Sequence of chain 2.D:
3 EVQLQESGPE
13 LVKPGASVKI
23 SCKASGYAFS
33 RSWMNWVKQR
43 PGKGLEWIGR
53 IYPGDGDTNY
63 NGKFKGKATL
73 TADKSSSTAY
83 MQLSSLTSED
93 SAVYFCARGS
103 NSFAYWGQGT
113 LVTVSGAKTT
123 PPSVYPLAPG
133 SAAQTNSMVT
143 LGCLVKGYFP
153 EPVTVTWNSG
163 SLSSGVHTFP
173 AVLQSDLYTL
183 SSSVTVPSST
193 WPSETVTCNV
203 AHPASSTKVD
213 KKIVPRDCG

A protein and the small-molecule ligand that binds it are described below.
Small molecule (SMILES): CC(=O)N[C@H]1[C@H](O[C@H]2[C@H](O)[C@@H](NC(C)=O)CO[C@@H]2CO)O[C@H](CO)[C@@H](O[C@@H]2O[C@H](CO)[C@@H](O)[C@H](O)[C@@H]2O)[C@@H]1O

Sequence of chain 1.A:
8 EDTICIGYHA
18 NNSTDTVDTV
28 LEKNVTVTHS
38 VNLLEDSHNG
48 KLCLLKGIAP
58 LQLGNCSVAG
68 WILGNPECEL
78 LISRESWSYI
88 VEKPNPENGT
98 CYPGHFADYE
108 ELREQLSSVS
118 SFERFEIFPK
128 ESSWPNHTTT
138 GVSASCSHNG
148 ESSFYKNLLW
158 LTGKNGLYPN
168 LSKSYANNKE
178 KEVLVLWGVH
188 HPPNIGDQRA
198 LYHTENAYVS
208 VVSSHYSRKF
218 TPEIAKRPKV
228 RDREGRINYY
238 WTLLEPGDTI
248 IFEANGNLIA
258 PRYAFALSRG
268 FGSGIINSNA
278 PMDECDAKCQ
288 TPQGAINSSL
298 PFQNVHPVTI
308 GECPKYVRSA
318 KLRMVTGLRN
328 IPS

Binding-site contacts:
Ligand atom C1 contacts residue ASN62 of chain 1.A at 1.4 Å.
Ligand atom O5 contacts residue ASN62 of chain 1.A at 2.4 Å (h-bond).
Ligand atom O2 contacts residue THR197 of chain 2.D at 4.1 Å.
Ligand atom C8 contacts residue LYS214 of chain 2.D at 3.4 Å.
Ligand atom C5 contacts residue ASN62 of chain 1.A at 3.6 Å.
Ligand atom O3 contacts residue THR197 of chain 2.D at 3.8 Å.
Ligand atom N2 contacts residue LYS214 of chain 2.D at 4.0 Å.
Ligand atom O7 contacts residue LYS214 of chain 2.D at 2.3 Å (salt-bridge).
Ligand atom C8 contacts residue ASN62 of chain 1.A at 4.4 Å.
Ligand atom C7 contacts residue LYS214 of chain 2.D at 3.0 Å.
Ligand atom C7 contacts residue ASN62 of chain 1.A at 3.3 Å.
Ligand atom O7 contacts residue THR197 of chain 2.D at 4.1 Å.
Ligand atom C3 contacts residue ASN62 of chain 1.A at 3.8 Å.
Ligand atom O7 contacts residue ASN62 of chain 1.A at 3.3 Å (h-bond).
Ligand atom O3 contacts residue LYS214 of chain 2.D at 4.4 Å.
Ligand atom O6 contacts residue NAG1 of chain 1.E at 4.4 Å.
Ligand atom C2 contacts residue THR197 of chain 2.D at 4.2 Å.
Ligand atom O6 contacts residue GLU94 of chain 1.A at 4.4 Å.
Ligand atom C2 contacts residue ASN62 of chain 1.A at 2.5 Å.
Ligand atom N2 contacts residue NAG2 of chain 1.E at 4.2 Å.
Ligand atom N2 contacts residue ASN62 of chain 1.A at 2.9 Å (h-bond).
Ligand atom C4 contacts residue ASN62 of chain 1.A at 4.2 Å.
Ligand atom C8 contacts residue NAG2 of chain 1.E at 3.8 Å.
Ligand atom C7 contacts residue NAG2 of chain 1.E at 4.3 Å.
Ligand atom O3 contacts residue THR197 of chain 2.D at 3.7 Å.